Sequence of chain 1.I:
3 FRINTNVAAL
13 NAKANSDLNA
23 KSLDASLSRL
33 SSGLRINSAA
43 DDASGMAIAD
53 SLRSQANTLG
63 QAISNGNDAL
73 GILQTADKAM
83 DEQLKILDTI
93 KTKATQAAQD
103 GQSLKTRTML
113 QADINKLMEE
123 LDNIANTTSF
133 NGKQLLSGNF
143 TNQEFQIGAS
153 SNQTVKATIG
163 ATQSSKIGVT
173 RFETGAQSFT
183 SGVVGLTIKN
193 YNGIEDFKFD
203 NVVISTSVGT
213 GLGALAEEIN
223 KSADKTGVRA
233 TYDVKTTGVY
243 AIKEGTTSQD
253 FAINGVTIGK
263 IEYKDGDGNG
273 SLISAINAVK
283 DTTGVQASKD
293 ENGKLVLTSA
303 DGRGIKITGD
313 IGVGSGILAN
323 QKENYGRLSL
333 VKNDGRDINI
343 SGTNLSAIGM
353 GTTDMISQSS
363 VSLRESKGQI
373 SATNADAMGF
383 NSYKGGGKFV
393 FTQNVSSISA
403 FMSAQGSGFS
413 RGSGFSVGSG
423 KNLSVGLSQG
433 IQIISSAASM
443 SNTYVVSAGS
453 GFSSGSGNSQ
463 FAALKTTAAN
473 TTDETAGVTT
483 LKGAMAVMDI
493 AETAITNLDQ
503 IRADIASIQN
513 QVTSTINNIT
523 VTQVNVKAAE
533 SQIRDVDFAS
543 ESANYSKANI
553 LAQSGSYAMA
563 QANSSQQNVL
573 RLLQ

Binding-site contacts:
Ligand atom C2 contacts residue SER430 of chain 1.I at 1.5 Å.
Ligand atom C2 contacts residue GLN431 of chain 1.I at 4.0 Å.
Ligand atom C6 contacts residue SER430 of chain 1.I at 3.6 Å.
Ligand atom O6 contacts residue SER430 of chain 1.I at 2.7 Å (h-bond).
Ligand atom O1A contacts residue GLN431 of chain 1.I at 4.4 Å.
Ligand atom O1A contacts residue VAL427 of chain 1.I at 4.3 Å.
Ligand atom C3 contacts residue SER430 of chain 1.I at 2.5 Å.
Ligand atom O1B contacts residue SER430 of chain 1.I at 2.6 Å (h-bond).
Ligand atom C1 contacts residue SER430 of chain 1.I at 2.0 Å.
Ligand atom O8 contacts residue SER430 of chain 1.I at 4.2 Å.
Ligand atom C1 contacts residue GLN431 of chain 1.I at 3.4 Å.
Ligand atom O1B contacts residue GLN431 of chain 1.I at 2.3 Å (h-bond).
Ligand atom C5 contacts residue SER430 of chain 1.I at 4.1 Å.
Ligand atom C4 contacts residue SER430 of chain 1.I at 3.4 Å.
Ligand atom C3 contacts residue GLN431 of chain 1.I at 3.9 Å.
Ligand atom O1A contacts residue SER430 of chain 1.I at 2.9 Å (h-bond).

A protein and the small-molecule ligand that binds it are described below.
Small molecule (SMILES): C[C@H](O)[C@H](N)[C@@H]1O[C@](O)(C(=O)O)C[C@H](O)[C@@H]1N